Sequence of chain 1.A:
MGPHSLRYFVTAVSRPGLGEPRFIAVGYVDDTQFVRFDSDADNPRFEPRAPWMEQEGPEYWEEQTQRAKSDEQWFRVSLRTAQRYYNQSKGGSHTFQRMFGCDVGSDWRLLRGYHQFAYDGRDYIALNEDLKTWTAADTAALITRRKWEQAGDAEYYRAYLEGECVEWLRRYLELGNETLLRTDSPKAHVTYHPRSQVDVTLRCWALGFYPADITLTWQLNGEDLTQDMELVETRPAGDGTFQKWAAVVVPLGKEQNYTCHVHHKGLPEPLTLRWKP

This small molecule binds to this protein.
Small molecule (SMILES): CC(C)C[C@H](NC(=O)[C@H](Cc1ccc(O)cc1)NC(=O)[C@@H](N)CC(C)C)C(=O)N[C@H](C(=O)N[C@@H](CS)C(=O)NCC(=O)N[C@@H](CCC(=O)O)C(=O)N[C@@H](CCCN=C(N)N)C(=O)N[C@H](C(=O)O)C(C)C)C(C)C

Binding-site contacts:
Ligand atom O contacts residue ARG67 of chain 1.A at 3.3 Å.
Ligand atom O contacts residue TRP148 of chain 1.A at 3.3 Å (h-bond).
Ligand atom N contacts residue TRP168 of chain 1.A at 3.1 Å.
Ligand atom N contacts residue ASP153 of chain 1.A at 2.8 Å (salt-bridge).
Ligand atom CD1 contacts residue TRP168 of chain 1.A at 3.3 Å (hydrophobic).
Ligand atom CG contacts residue ASP153 of chain 1.A at 3.4 Å.
Ligand atom OE1 contacts residue GOL1 of chain 1.G at 2.4 Å (h-bond).
Ligand atom OXT contacts residue TYR85 of chain 1.A at 2.7 Å (h-bond).
Ligand atom CG1 contacts residue TYR124 of chain 1.A at 3.4 Å (hydrophobic).
Ligand atom O contacts residue EDO1 of chain 1.T at 2.5 Å (h-bond).
Ligand atom O contacts residue ARG98 of chain 1.A at 2.8 Å (salt-bridge).
Ligand atom N contacts residue SER78 of chain 1.A at 3.2 Å (h-bond).
Ligand atom CB contacts residue GLN64 of chain 1.A at 3.4 Å.
Ligand atom O contacts residue TRP74 of chain 1.A at 3.0 Å (h-bond).
Ligand atom N contacts residue ASP71 of chain 1.A at 3.0 Å (salt-bridge).
Ligand atom NE contacts residue EDO1 of chain 1.T at 3.3 Å (h-bond).
Ligand atom CG1 contacts residue THR144 of chain 1.A at 3.1 Å.
Ligand atom N contacts residue GLU164 of chain 1.A at 2.9 Å (salt-bridge).
Ligand atom O contacts residue EDO1 of chain 1.T at 3.1 Å (h-bond).
Ligand atom CE1 contacts residue ASP71 of chain 1.A at 3.3 Å.
Ligand atom O contacts residue TRP148 of chain 1.A at 2.9 Å (h-bond).
Ligand atom O contacts residue TYR156 of chain 1.A at 2.7 Å (h-bond).
Ligand atom O contacts residue EDO1 of chain 1.L at 3.0 Å.
Ligand atom CB contacts residue GLN64 of chain 1.A at 3.3 Å.
Ligand atom N contacts residue GLN64 of chain 1.A at 2.7 Å (h-bond).
Ligand atom C contacts residue EDO1 of chain 1.L at 3.2 Å.
Ligand atom O contacts residue TYR160 of chain 1.A at 2.8 Å (h-bond).
Ligand atom OXT contacts residue THR144 of chain 1.A at 2.8 Å (h-bond).
Ligand atom N contacts residue TYR157 of chain 1.A at 2.8 Å (h-bond).
Ligand atom CB contacts residue TRP74 of chain 1.A at 3.1 Å (hydrophobic).
Ligand atom NH2 contacts residue EDO1 of chain 1.T at 2.7 Å (h-bond).
Ligand atom OH contacts residue ASP71 of chain 1.A at 2.5 Å (salt-bridge).
Ligand atom O contacts residue TRP74 of chain 1.A at 3.1 Å (h-bond).
Ligand atom N contacts residue EDO1 of chain 1.L at 3.2 Å (h-bond).
Ligand atom CZ contacts residue ASP71 of chain 1.A at 3.4 Å.
Ligand atom CB contacts residue ASP153 of chain 1.A at 3.3 Å.
Ligand atom CD contacts residue GOL1 of chain 1.G at 3.4 Å.
Ligand atom O contacts residue TYR85 of chain 1.A at 3.3 Å (h-bond).
Ligand atom O contacts residue LYS147 of chain 1.A at 2.9 Å (salt-bridge).
Ligand atom SG contacts residue ARG98 of chain 1.A at 3.2 Å (salt-bridge).